Sequence of chain 1.A:
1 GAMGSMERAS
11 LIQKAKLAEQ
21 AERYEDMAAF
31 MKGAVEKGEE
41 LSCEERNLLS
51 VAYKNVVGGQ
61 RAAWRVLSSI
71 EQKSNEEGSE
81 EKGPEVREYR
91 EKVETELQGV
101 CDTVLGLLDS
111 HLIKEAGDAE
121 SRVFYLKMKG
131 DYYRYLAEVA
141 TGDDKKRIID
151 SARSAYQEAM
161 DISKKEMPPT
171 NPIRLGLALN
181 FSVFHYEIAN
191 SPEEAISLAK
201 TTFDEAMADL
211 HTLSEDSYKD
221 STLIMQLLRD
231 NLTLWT

A protein and the small-molecule ligand that binds it are described below.
Small molecule (SMILES): CC(C)[C@H](NC(=O)[C@@H](NC(=O)[C@H](C)NC(=O)[C@@H]1CCCN1C(=O)[C@@H](N)Cc1ccccc1)[C@@H](C)OP(=O)(O)O)C(=O)O

Binding-site contacts:
Ligand atom O contacts residue ASN180 of chain 1.A at 2.9 Å (h-bond).
Ligand atom C contacts residue LYS127 of chain 1.A at 3.7 Å.
Ligand atom CB contacts residue ASN180 of chain 1.A at 3.2 Å.
Ligand atom N contacts residue ASN180 of chain 1.A at 3.0 Å (h-bond).
Ligand atom CG1 contacts residue LEU179 of chain 1.A at 3.8 Å (hydrophobic).
Ligand atom CZ contacts residue ARG65 of chain 1.A at 3.6 Å.
Ligand atom CA contacts residue LEU179 of chain 1.A at 3.7 Å (hydrophobic).
Ligand atom O3P contacts residue ARG134 of chain 1.A at 2.8 Å (salt-bridge).
Ligand atom CA contacts residue ASN231 of chain 1.A at 3.7 Å.
Ligand atom C contacts residue ASN231 of chain 1.A at 3.6 Å.
Ligand atom C contacts residue ASN180 of chain 1.A at 3.6 Å.
Ligand atom P contacts residue TYR135 of chain 1.A at 3.7 Å.
Ligand atom CB contacts residue ASN231 of chain 1.A at 3.5 Å.
Ligand atom CD2 contacts residue ARG65 of chain 1.A at 3.6 Å.
Ligand atom O contacts residue LYS127 of chain 1.A at 2.8 Å (salt-bridge).
Ligand atom O contacts residue LEU179 of chain 1.A at 3.5 Å.
Ligand atom CG contacts residue VAL183 of chain 1.A at 3.6 Å (hydrophobic).
Ligand atom N contacts residue ASN231 of chain 1.A at 2.8 Å (h-bond).
Ligand atom O contacts residue VAL183 of chain 1.A at 3.5 Å.
Ligand atom CD1 contacts residue ARG65 of chain 1.A at 3.7 Å.
Ligand atom OXT contacts residue LYS54 of chain 1.A at 3.2 Å.
Ligand atom CG2 contacts residue VAL183 of chain 1.A at 3.7 Å (hydrophobic).
Ligand atom CE1 contacts residue ARG65 of chain 1.A at 3.7 Å.
Ligand atom O1P contacts residue ARG61 of chain 1.A at 2.9 Å (salt-bridge).
Ligand atom C contacts residue LYS54 of chain 1.A at 3.5 Å.
Ligand atom O contacts residue ASN231 of chain 1.A at 3.0 Å (h-bond).
Ligand atom O3P contacts residue TYR135 of chain 1.A at 2.6 Å (h-bond).
Ligand atom CG1 contacts residue LEU227 of chain 1.A at 3.4 Å (hydrophobic).
Ligand atom CA contacts residue ASN231 of chain 1.A at 3.5 Å.
Ligand atom O2P contacts residue ARG61 of chain 1.A at 2.9 Å (salt-bridge).
Ligand atom O2P contacts residue ARG134 of chain 1.A at 2.8 Å (salt-bridge).
Ligand atom OXT contacts residue O2X1 of chain 1.F at 3.3 Å.
Ligand atom CA contacts residue ASN180 of chain 1.A at 3.2 Å.
Ligand atom CG contacts residue ARG65 of chain 1.A at 3.6 Å.
Ligand atom CE2 contacts residue ARG65 of chain 1.A at 3.7 Å.
Ligand atom CG2 contacts residue GLY176 of chain 1.A at 3.5 Å.
Ligand atom CG2 contacts residue ASN180 of chain 1.A at 3.7 Å.
Ligand atom P contacts residue ARG134 of chain 1.A at 3.8 Å.
Ligand atom P contacts residue ARG61 of chain 1.A at 3.6 Å.
Ligand atom CB contacts residue ASN231 of chain 1.A at 3.7 Å.